Binding-site contacts:
Ligand atom C8 contacts residue ASN301 of chain 1.C at 4.3 Å.
Ligand atom O5 contacts residue ILE383 of chain 1.C at 4.1 Å.
Ligand atom C1 contacts residue ASN301 of chain 1.C at 1.4 Å.
Ligand atom C8 contacts residue CYS266 of chain 1.C at 4.3 Å (hydrophobic).
Ligand atom N2 contacts residue HIS299 of chain 1.C at 3.2 Å (h-bond).
Ligand atom C4 contacts residue ASN301 of chain 1.C at 4.2 Å.
Ligand atom C8 contacts residue HIS299 of chain 1.C at 4.2 Å.
Ligand atom C1 contacts residue ILE383 of chain 1.C at 4.4 Å (hydrophobic).
Ligand atom C3 contacts residue ASN301 of chain 1.C at 3.8 Å.
Ligand atom O7 contacts residue ASN265 of chain 1.C at 3.7 Å.
Ligand atom O7 contacts residue ASN301 of chain 1.C at 2.9 Å (h-bond).
Ligand atom C6 contacts residue ILE383 of chain 1.C at 4.4 Å (hydrophobic).
Ligand atom C7 contacts residue HIS299 of chain 1.C at 4.2 Å.
Ligand atom C8 contacts residue THR267 of chain 1.C at 3.5 Å.
Ligand atom C5 contacts residue ASN301 of chain 1.C at 3.7 Å.
Ligand atom C3 contacts residue HIS299 of chain 1.C at 3.8 Å.
Ligand atom O3 contacts residue HIS299 of chain 1.C at 4.3 Å.
Ligand atom C7 contacts residue ASN265 of chain 1.C at 4.1 Å.
Ligand atom C8 contacts residue ASN265 of chain 1.C at 3.3 Å.
Ligand atom O5 contacts residue ASN301 of chain 1.C at 2.4 Å (h-bond).
Ligand atom C8 contacts residue ARG412 of chain 1.C at 4.4 Å.
Ligand atom N2 contacts residue THR267 of chain 1.C at 4.5 Å.
Ligand atom N2 contacts residue ASN301 of chain 1.C at 2.9 Å (h-bond).
Ligand atom O6 contacts residue ILE383 of chain 1.C at 3.5 Å.
Ligand atom C7 contacts residue ASN301 of chain 1.C at 3.1 Å.
Ligand atom C1 contacts residue HIS299 of chain 1.C at 4.1 Å.
Ligand atom C2 contacts residue HIS299 of chain 1.C at 3.9 Å.
Ligand atom O5 contacts residue SER381 of chain 1.C at 4.4 Å.
Ligand atom C5 contacts residue ILE383 of chain 1.C at 4.1 Å (hydrophobic).
Ligand atom C2 contacts residue ASN301 of chain 1.C at 2.4 Å.

Sequence of chain 1.C:
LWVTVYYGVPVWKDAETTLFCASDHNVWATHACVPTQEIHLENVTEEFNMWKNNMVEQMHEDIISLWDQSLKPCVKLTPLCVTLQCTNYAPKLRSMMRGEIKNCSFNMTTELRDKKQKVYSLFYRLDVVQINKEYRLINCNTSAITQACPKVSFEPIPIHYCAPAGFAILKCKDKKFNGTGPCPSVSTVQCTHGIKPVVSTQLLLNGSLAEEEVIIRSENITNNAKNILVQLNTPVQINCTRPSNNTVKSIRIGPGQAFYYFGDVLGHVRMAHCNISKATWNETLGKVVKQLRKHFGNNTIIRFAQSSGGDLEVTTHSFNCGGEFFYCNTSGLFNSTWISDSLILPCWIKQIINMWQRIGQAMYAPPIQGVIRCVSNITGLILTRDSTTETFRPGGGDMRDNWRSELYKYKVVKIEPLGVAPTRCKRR

The protein below binds the small molecule below.
Small molecule (SMILES): CC(=O)N[C@@H]1[C@@H](O)[C@H](O)[C@@H](CO)O[C@H]1O